Sequence of chain 1.A:
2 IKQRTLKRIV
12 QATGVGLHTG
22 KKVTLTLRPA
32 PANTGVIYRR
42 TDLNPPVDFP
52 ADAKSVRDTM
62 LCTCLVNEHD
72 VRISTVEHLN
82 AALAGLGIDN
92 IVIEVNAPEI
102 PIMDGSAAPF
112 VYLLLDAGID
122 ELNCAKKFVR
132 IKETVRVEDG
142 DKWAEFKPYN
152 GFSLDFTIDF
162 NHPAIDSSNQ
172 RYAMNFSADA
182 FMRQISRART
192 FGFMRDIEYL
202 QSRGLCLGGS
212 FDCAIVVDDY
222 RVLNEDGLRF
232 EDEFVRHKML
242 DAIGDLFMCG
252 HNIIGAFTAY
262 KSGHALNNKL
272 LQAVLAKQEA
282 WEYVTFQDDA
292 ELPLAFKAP

The small molecule below binds the protein below.
Small molecule (SMILES): CC(C)C(=O)N1C[C@H](NC(=O)[C@@H]2C[C@H](F)CN2)C[C@@H]1C(=O)NCc1ccc(C#Cc2ccccc2)cc1

Binding-site contacts:
Ligand atom C11 contacts residue GLU78 of chain 1.A at 3.1 Å.
Ligand atom C11 contacts residue ZN1 of chain 1.B at 3.0 Å.
Ligand atom N4 contacts residue PHE192 of chain 1.A at 2.8 Å (h-bond).
Ligand atom C16 contacts residue PHE192 of chain 1.A at 3.7 Å (hydrophobic).
Ligand atom C2 contacts residue PHE192 of chain 1.A at 3.2 Å (hydrophobic).
Ligand atom N3 contacts residue HIS79 of chain 1.A at 3.1 Å (h-bond).
Ligand atom F1 contacts residue THR191 of chain 1.A at 2.9 Å.
Ligand atom O3 contacts residue ZN1 of chain 1.B at 2.3 Å.
Ligand atom C27 contacts residue SER211 of chain 1.A at 3.6 Å.
Ligand atom C9 contacts residue ZN1 of chain 1.B at 2.9 Å.
Ligand atom C24 contacts residue GLY210 of chain 1.A at 3.7 Å.
Ligand atom N2 contacts residue ASP242 of chain 1.A at 3.4 Å (salt-bridge).
Ligand atom C10 contacts residue ZN1 of chain 1.B at 2.9 Å.
Ligand atom O3 contacts residue HIS238 of chain 1.A at 2.8 Å (h-bond).
Ligand atom C16 contacts residue CYS207 of chain 1.A at 3.7 Å (hydrophobic).
Ligand atom C26 contacts residue SER211 of chain 1.A at 3.5 Å.
Ligand atom O3 contacts residue THR191 of chain 1.A at 2.8 Å (h-bond).
Ligand atom C10 contacts residue GLU78 of chain 1.A at 3.3 Å.
Ligand atom C13 contacts residue HIS265 of chain 1.A at 3.8 Å.
Ligand atom C28 contacts residue CYS207 of chain 1.A at 3.6 Å (hydrophobic).
Ligand atom N3 contacts residue ASP242 of chain 1.A at 3.1 Å (salt-bridge).
Ligand atom C10 contacts residue HIS265 of chain 1.A at 3.2 Å.
Ligand atom N3 contacts residue ZN1 of chain 1.B at 2.1 Å.
Ligand atom C23 contacts residue ILE198 of chain 1.A at 3.7 Å (hydrophobic).
Ligand atom F1 contacts residue LEU18 of chain 1.A at 3.6 Å.
Ligand atom C13 contacts residue LEU62 of chain 1.A at 3.0 Å (hydrophobic).
Ligand atom O3 contacts residue ASP242 of chain 1.A at 3.1 Å (salt-bridge).
Ligand atom C14 contacts residue PHE192 of chain 1.A at 3.1 Å (hydrophobic).
Ligand atom N3 contacts residue GLU78 of chain 1.A at 2.7 Å (salt-bridge).
Ligand atom C1 contacts residue PHE192 of chain 1.A at 3.5 Å (hydrophobic).
Ligand atom C27 contacts residue VAL217 of chain 1.A at 3.5 Å (hydrophobic).
Ligand atom C9 contacts residue ASP242 of chain 1.A at 2.9 Å.
Ligand atom C29 contacts residue CYS207 of chain 1.A at 3.5 Å (hydrophobic).
Ligand atom O1 contacts residue LEU62 of chain 1.A at 3.7 Å.
Ligand atom C6 contacts residue PHE194 of chain 1.A at 3.3 Å (hydrophobic).
Ligand atom C13 contacts residue GLU78 of chain 1.A at 3.5 Å.
Ligand atom C11 contacts residue HIS79 of chain 1.A at 3.2 Å.
Ligand atom C26 contacts residue PHE212 of chain 1.A at 3.7 Å (hydrophobic).
Ligand atom C10 contacts residue ASP242 of chain 1.A at 3.2 Å.
Ligand atom C9 contacts residue THR191 of chain 1.A at 3.6 Å.